Sequence of chain 1.A:
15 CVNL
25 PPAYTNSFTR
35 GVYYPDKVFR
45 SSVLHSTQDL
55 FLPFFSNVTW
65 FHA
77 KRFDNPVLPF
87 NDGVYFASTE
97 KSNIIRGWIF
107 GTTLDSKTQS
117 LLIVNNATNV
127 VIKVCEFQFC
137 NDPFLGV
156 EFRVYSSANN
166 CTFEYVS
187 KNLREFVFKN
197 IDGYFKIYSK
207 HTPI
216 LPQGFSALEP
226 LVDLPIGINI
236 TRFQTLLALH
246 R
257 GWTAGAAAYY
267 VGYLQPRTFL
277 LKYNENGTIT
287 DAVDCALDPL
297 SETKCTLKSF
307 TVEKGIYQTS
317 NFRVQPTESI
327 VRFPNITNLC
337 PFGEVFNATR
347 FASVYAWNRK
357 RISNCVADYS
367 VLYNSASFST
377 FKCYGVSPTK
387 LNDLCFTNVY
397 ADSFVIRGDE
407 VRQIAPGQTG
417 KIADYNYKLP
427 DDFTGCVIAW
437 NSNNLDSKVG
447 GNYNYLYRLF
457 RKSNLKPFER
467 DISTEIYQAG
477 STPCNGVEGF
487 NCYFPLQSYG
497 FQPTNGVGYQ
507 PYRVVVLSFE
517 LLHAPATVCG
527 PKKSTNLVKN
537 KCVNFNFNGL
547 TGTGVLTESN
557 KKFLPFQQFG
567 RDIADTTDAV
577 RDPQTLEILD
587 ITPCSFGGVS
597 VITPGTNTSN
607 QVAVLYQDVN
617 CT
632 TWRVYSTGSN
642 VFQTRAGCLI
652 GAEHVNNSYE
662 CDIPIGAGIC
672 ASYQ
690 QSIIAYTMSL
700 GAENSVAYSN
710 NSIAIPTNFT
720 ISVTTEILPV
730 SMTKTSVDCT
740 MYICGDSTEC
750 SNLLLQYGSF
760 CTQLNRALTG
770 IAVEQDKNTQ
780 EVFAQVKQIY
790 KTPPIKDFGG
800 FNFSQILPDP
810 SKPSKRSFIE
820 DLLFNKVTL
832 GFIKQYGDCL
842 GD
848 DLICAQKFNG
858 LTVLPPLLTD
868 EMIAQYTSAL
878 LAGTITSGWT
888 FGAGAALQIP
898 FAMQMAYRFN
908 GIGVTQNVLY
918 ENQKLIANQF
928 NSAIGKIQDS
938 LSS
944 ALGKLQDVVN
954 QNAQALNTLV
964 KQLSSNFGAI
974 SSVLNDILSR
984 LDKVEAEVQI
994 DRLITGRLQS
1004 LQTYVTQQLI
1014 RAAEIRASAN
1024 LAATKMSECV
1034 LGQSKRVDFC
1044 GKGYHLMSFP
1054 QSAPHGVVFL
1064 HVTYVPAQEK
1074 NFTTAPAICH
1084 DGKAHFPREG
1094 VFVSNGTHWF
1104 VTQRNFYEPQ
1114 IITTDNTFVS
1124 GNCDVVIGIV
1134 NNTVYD

A small-molecule ligand and the protein it binds are described below.
Small molecule (SMILES): CC(=O)N[C@@H]1[C@@H](O)[C@H](O)[C@@H](CO)O[C@H]1O

Binding-site contacts:
Ligand atom O7 contacts residue GLU1072 of chain 1.A at 4.5 Å.
Ligand atom N2 contacts residue ASN1074 of chain 1.A at 2.9 Å (h-bond).
Ligand atom C1 contacts residue GLN895 of chain 1.C at 3.6 Å.
Ligand atom O7 contacts residue ASN1074 of chain 1.A at 4.0 Å.
Ligand atom O5 contacts residue GLN895 of chain 1.C at 4.2 Å.
Ligand atom C2 contacts residue ASN1074 of chain 1.A at 2.4 Å.
Ligand atom C6 contacts residue ALA706 of chain 1.A at 4.3 Å (hydrophobic).
Ligand atom C1 contacts residue ASN1074 of chain 1.A at 1.4 Å.
Ligand atom C8 contacts residue GLU1072 of chain 1.A at 3.1 Å.
Ligand atom C5 contacts residue ASN1074 of chain 1.A at 3.6 Å.
Ligand atom C4 contacts residue ASN1074 of chain 1.A at 4.1 Å.
Ligand atom O5 contacts residue ASN1074 of chain 1.A at 2.3 Å (h-bond).
Ligand atom C3 contacts residue ASN1074 of chain 1.A at 3.8 Å.
Ligand atom C7 contacts residue ASN1074 of chain 1.A at 3.7 Å.
Ligand atom C8 contacts residue LYS1073 of chain 1.A at 4.1 Å.
Ligand atom C5 contacts residue ALA706 of chain 1.A at 4.4 Å (hydrophobic).
Ligand atom C7 contacts residue GLU1072 of chain 1.A at 4.2 Å.

Sequence of chain 1.C:
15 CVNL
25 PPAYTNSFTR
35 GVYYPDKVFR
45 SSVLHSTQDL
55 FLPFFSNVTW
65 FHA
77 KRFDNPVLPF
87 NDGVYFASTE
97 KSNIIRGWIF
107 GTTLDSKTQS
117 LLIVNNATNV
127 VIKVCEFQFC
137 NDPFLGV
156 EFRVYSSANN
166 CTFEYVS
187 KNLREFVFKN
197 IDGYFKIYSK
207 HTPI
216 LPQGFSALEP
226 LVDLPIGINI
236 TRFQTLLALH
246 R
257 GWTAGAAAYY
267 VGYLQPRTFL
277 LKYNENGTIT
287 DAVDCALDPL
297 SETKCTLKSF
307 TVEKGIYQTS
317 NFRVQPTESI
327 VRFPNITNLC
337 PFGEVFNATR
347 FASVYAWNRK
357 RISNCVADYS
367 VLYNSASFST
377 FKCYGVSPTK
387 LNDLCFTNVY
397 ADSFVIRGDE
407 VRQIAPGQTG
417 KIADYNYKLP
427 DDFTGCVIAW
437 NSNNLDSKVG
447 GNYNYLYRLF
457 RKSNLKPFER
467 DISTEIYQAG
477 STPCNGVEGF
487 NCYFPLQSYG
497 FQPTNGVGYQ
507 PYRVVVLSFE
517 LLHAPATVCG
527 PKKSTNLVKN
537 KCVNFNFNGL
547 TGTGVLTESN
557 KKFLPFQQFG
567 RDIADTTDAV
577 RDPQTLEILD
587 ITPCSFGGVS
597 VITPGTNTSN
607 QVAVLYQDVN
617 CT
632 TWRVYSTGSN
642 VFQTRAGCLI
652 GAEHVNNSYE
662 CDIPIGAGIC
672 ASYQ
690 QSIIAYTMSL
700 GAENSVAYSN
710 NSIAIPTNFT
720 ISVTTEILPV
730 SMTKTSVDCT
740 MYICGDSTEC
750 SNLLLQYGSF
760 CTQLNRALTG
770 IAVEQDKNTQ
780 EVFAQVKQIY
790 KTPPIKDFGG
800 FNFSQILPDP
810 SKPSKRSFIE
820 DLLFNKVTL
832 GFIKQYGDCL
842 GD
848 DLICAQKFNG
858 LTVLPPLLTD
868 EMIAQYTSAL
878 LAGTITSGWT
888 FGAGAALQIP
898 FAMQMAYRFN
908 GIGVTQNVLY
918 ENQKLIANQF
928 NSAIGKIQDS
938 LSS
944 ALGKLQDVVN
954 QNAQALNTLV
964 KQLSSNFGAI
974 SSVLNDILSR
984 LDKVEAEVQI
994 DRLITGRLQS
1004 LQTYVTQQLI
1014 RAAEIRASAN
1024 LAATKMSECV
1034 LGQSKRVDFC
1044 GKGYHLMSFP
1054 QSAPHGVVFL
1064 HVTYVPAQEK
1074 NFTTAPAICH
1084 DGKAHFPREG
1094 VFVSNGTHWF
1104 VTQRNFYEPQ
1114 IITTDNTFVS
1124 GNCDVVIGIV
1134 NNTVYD